Sequence of chain 1.L:
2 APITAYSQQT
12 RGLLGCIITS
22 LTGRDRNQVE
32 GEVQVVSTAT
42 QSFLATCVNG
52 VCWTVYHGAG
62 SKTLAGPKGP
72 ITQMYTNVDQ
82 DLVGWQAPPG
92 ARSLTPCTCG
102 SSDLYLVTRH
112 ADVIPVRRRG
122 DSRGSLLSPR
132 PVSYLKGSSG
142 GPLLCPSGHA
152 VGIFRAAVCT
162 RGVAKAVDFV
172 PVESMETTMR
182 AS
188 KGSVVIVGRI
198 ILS

Binding-site contacts:
Ligand atom C1 contacts residue HIS58 of chain 1.L at 3.5 Å.
Ligand atom C39 contacts residue ARG156 of chain 1.L at 3.4 Å.
Ligand atom C35 contacts residue SER134 of chain 1.H at 3.3 Å.
Ligand atom C42 contacts residue ARG156 of chain 1.L at 3.2 Å.
Ligand atom N18 contacts residue ARG156 of chain 1.L at 2.9 Å (salt-bridge).
Ligand atom N45 contacts residue SER134 of chain 1.H at 2.9 Å (h-bond).
Ligand atom C30 contacts residue HIS58 of chain 1.L at 3.5 Å.
Ligand atom O24 contacts residue SER140 of chain 1.L at 3.2 Å (h-bond).
Ligand atom C46 contacts residue TYR57 of chain 1.L at 3.3 Å (hydrophobic).
Ligand atom C40 contacts residue ARG156 of chain 1.L at 3.3 Å.
Ligand atom C1 contacts residue ARG156 of chain 1.L at 3.5 Å.
Ligand atom C14 contacts residue ALA158 of chain 1.L at 3.4 Å (hydrophobic).
Ligand atom C43 contacts residue TYR135 of chain 1.H at 3.5 Å (hydrophobic).
Ligand atom C31 contacts residue SER43 of chain 1.L at 3.5 Å.
Ligand atom C15 contacts residue LYS137 of chain 1.L at 3.5 Å.
Ligand atom C16 contacts residue LYS137 of chain 1.L at 3.5 Å.
Ligand atom O51 contacts residue ARG156 of chain 1.L at 2.7 Å (salt-bridge).
Ligand atom N45 contacts residue TYR135 of chain 1.H at 3.5 Å.
Ligand atom O17 contacts residue LYS137 of chain 1.L at 3.0 Å (salt-bridge).
Ligand atom O27 contacts residue SER140 of chain 1.L at 2.6 Å (h-bond).
Ligand atom C22 contacts residue SER140 of chain 1.L at 3.4 Å.
Ligand atom N45 contacts residue HIS58 of chain 1.L at 3.5 Å.
Ligand atom N18 contacts residue HIS58 of chain 1.L at 3.4 Å (h-bond).
Ligand atom N23 contacts residue HIS58 of chain 1.L at 3.0 Å (h-bond).
Ligand atom O28 contacts residue LYS137 of chain 1.L at 3.5 Å.
Ligand atom O24 contacts residue SER139 of chain 1.L at 3.3 Å (h-bond).
Ligand atom O28 contacts residue GLY138 of chain 1.L at 3.1 Å (h-bond).
Ligand atom C21 contacts residue PHE155 of chain 1.L at 3.2 Å (hydrophobic).
Ligand atom N23 contacts residue SER140 of chain 1.L at 3.4 Å (h-bond).
Ligand atom C2 contacts residue ARG156 of chain 1.L at 3.5 Å.
Ligand atom C10 contacts residue VAL133 of chain 1.H at 3.4 Å (hydrophobic).
Ligand atom C43 contacts residue ASP82 of chain 1.L at 3.5 Å.
Ligand atom N38 contacts residue ASP82 of chain 1.L at 3.4 Å.
Ligand atom S44 contacts residue VAL79 of chain 1.L at 3.4 Å (h-bond).
Ligand atom O24 contacts residue GLY138 of chain 1.L at 3.2 Å (h-bond).
Ligand atom S25 contacts residue SER140 of chain 1.L at 3.4 Å (h-bond).
Ligand atom C37 contacts residue ASP82 of chain 1.L at 3.5 Å.
Ligand atom O27 contacts residue GLY138 of chain 1.L at 3.4 Å.
Ligand atom C40 contacts residue ASP169 of chain 1.L at 3.5 Å.
Ligand atom O8 contacts residue ALA158 of chain 1.L at 3.4 Å (h-bond).

Sequence of chain 1.H:
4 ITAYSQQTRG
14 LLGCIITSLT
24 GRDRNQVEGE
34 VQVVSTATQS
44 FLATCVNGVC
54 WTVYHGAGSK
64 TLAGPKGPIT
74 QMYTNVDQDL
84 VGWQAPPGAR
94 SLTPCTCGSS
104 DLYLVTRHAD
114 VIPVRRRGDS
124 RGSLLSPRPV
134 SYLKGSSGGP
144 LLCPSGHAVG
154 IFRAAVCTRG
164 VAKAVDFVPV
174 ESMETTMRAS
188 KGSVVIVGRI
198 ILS

This protein binds this small molecule.
Small molecule (SMILES): COc1ccc2c(OC[C@@H]3C[C@H]4C(=O)N(C)CCCC/C=C\[C@@H]5C[C@@]5(C(=O)NS(=O)(=O)C5(C)CC5)NC(=O)N34)cc(-c3nc(C(C)C)cs3)nc2c1